Binding-site contacts:
Ligand atom C6 contacts residue HIS158 of chain 42.A at 4.0 Å.
Ligand atom O3 contacts residue THR160 of chain 42.A at 4.3 Å.
Ligand atom O5 contacts residue HIS158 of chain 42.A at 3.8 Å.
Ligand atom C4 contacts residue THR160 of chain 42.A at 3.6 Å.
Ligand atom C6 contacts residue THR160 of chain 42.A at 3.7 Å.
Ligand atom C3 contacts residue THR160 of chain 42.A at 3.9 Å.
Ligand atom O5 contacts residue ASN154 of chain 42.A at 2.4 Å (h-bond).
Ligand atom O7 contacts residue THR160 of chain 42.A at 2.5 Å.
Ligand atom C1 contacts residue THR160 of chain 42.A at 3.0 Å.
Ligand atom C5 contacts residue THR160 of chain 42.A at 3.7 Å.
Ligand atom N2 contacts residue ASN154 of chain 42.A at 3.0 Å (h-bond).
Ligand atom O7 contacts residue ASP161 of chain 42.A at 3.7 Å.
Ligand atom C2 contacts residue ASN154 of chain 42.A at 2.5 Å.
Ligand atom C7 contacts residue ASN154 of chain 42.A at 3.0 Å.
Ligand atom C2 contacts residue THR160 of chain 42.A at 2.7 Å.
Ligand atom C3 contacts residue ASN154 of chain 42.A at 3.9 Å.
Ligand atom C8 contacts residue ASN154 of chain 42.A at 4.1 Å.
Ligand atom O5 contacts residue THR160 of chain 42.A at 3.2 Å.
Ligand atom N2 contacts residue THR160 of chain 42.A at 3.5 Å.
Ligand atom O7 contacts residue ASN154 of chain 42.A at 2.7 Å (h-bond).
Ligand atom C1 contacts residue ASN154 of chain 42.A at 1.6 Å.
Ligand atom C8 contacts residue ILE152 of chain 42.A at 4.3 Å (hydrophobic).
Ligand atom O6 contacts residue HIS158 of chain 42.A at 3.4 Å (h-bond).
Ligand atom C7 contacts residue THR160 of chain 42.A at 3.4 Å.
Ligand atom C5 contacts residue ASN154 of chain 42.A at 3.8 Å.
Ligand atom C8 contacts residue VAL153 of chain 42.A at 4.4 Å (hydrophobic).
Ligand atom C4 contacts residue ASN154 of chain 42.A at 4.3 Å.

A small-molecule ligand and the protein it binds are described below.
Small molecule (SMILES): CC(=O)N[C@@H]1[C@@H](O)[C@H](O)[C@@H](CO)O[C@H]1O

Sequence of chain 42.A:
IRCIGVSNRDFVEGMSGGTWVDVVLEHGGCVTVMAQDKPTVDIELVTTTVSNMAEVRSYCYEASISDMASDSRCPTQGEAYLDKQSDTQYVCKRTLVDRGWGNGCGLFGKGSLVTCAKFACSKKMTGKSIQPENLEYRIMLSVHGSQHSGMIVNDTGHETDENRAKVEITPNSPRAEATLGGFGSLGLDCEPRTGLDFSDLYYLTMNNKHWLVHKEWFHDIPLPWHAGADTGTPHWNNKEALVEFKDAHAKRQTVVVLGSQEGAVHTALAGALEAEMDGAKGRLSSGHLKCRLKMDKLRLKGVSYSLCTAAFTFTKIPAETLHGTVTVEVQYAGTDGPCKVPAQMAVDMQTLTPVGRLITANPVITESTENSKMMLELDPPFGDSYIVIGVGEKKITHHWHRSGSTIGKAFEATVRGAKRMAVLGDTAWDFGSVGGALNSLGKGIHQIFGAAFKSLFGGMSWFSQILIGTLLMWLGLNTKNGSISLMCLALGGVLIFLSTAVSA